Sequence of chain 9.D:
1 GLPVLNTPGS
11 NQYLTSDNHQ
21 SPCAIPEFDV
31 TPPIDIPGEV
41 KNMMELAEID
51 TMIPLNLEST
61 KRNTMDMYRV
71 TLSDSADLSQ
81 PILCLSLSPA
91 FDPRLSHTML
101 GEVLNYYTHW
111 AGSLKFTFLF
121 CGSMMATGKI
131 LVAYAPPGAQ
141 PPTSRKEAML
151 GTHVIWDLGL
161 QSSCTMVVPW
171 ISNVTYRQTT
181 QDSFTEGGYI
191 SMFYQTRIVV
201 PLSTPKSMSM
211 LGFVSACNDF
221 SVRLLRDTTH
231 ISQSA

The small molecule below binds the protein below.
Small molecule (SMILES): CCOC(=O)c1ccc(OCCCC2CCN(c3ccc(C)nn3)CC2)cc1

Binding-site contacts:
Ligand atom N6 contacts residue VAL194 of chain 8.B at 3.6 Å.
Ligand atom C9 contacts residue VAL194 of chain 8.B at 3.8 Å (hydrophobic).
Ligand atom C4 contacts residue TYR157 of chain 8.B at 3.5 Å (hydrophobic).
Ligand atom C3 contacts residue ALA24 of chain 8.D at 3.6 Å (hydrophobic).
Ligand atom C7 contacts residue VAL194 of chain 8.B at 3.6 Å (hydrophobic).
Ligand atom C10 contacts residue PHE132 of chain 8.B at 3.7 Å (hydrophobic).
Ligand atom O24 contacts residue TYR110 of chain 8.B at 3.3 Å.
Ligand atom N4 contacts residue LEU239 of chain 8.B at 3.6 Å.
Ligand atom C13 contacts residue ILE108 of chain 8.B at 3.6 Å (hydrophobic).
Ligand atom C7 contacts residue TYR157 of chain 8.B at 3.5 Å (hydrophobic).
Ligand atom C25 contacts residue THR109 of chain 8.B at 3.2 Å.
Ligand atom C18 contacts residue TYR110 of chain 8.B at 3.8 Å (hydrophobic).
Ligand atom C17 contacts residue MET130 of chain 8.B at 3.7 Å (hydrophobic).
Ligand atom C1 contacts residue ILE181 of chain 8.B at 3.5 Å (hydrophobic).
Ligand atom O23 contacts residue TYR110 of chain 8.B at 3.5 Å.
Ligand atom N4 contacts residue ILE192 of chain 8.B at 3.6 Å.
Ligand atom C21 contacts residue TYR203 of chain 8.B at 3.7 Å (hydrophobic).
Ligand atom O23 contacts residue PHE236 of chain 8.B at 3.3 Å.
Ligand atom N3 contacts residue LEU239 of chain 8.B at 3.8 Å.
Ligand atom C10 contacts residue ILE108 of chain 8.B at 3.5 Å (hydrophobic).
Ligand atom O15 contacts residue MET130 of chain 8.B at 3.8 Å.
Ligand atom C19 contacts residue TYR110 of chain 8.B at 3.8 Å (hydrophobic).
Ligand atom C4 contacts residue ALA24 of chain 8.D at 3.9 Å (hydrophobic).
Ligand atom N3 contacts residue ILE192 of chain 8.B at 3.7 Å.
Ligand atom C11 contacts residue PHE132 of chain 8.B at 3.5 Å (hydrophobic).
Ligand atom C20 contacts residue PHE236 of chain 8.B at 3.4 Å (hydrophobic).
Ligand atom C19 contacts residue PHE236 of chain 8.B at 3.6 Å (hydrophobic).
Ligand atom O24 contacts residue PHE236 of chain 8.B at 3.9 Å.
Ligand atom C22 contacts residue TYR110 of chain 8.B at 3.3 Å (hydrophobic).
Ligand atom C1 contacts residue ILE155 of chain 8.B at 3.8 Å (hydrophobic).
Ligand atom C16 contacts residue MET130 of chain 8.B at 3.8 Å (hydrophobic).
Ligand atom C8 contacts residue TYR157 of chain 8.B at 3.4 Å (hydrophobic).
Ligand atom C3 contacts residue PRO179 of chain 8.B at 3.6 Å (hydrophobic).
Ligand atom C8 contacts residue VAL194 of chain 8.B at 3.8 Å (hydrophobic).
Ligand atom C12 contacts residue PHE236 of chain 8.B at 3.7 Å (hydrophobic).
Ligand atom O24 contacts residue THR109 of chain 8.B at 3.6 Å.
Ligand atom C22 contacts residue PHE236 of chain 8.B at 3.3 Å (hydrophobic).
Ligand atom C3 contacts residue TYR157 of chain 8.B at 3.4 Å (hydrophobic).
Ligand atom C7 contacts residue ILE25 of chain 8.D at 3.8 Å (hydrophobic).
Ligand atom C13 contacts residue PHE236 of chain 8.B at 3.8 Å (hydrophobic).

Sequence of chain 8.D:
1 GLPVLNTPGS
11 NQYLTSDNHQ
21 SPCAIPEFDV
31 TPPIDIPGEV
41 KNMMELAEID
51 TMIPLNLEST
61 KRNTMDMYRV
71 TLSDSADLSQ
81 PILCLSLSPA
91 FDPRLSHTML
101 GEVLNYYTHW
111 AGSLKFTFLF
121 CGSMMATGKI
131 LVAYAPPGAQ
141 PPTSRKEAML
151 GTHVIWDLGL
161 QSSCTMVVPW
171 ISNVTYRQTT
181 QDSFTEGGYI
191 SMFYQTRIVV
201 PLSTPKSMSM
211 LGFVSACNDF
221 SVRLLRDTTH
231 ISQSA

Sequence of chain 8.B:
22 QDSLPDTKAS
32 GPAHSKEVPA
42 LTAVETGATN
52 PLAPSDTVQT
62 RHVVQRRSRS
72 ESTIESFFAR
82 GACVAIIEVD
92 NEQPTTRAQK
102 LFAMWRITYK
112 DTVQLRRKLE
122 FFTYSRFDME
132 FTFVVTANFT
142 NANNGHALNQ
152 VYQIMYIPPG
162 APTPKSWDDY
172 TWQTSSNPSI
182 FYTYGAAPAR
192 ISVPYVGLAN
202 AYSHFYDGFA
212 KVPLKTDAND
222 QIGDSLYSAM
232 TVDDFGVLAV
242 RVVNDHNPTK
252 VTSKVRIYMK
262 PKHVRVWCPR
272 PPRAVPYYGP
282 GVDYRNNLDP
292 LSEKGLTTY